Binding-site contacts:
Ligand atom C7 contacts residue ASN1098 of chain 1.B at 3.3 Å.
Ligand atom N2 contacts residue THR1100 of chain 1.B at 4.2 Å.
Ligand atom O7 contacts residue ASN1098 of chain 1.B at 3.4 Å (h-bond).
Ligand atom C1 contacts residue PHE1103 of chain 1.B at 4.5 Å (hydrophobic).
Ligand atom C1 contacts residue HIS1101 of chain 1.B at 4.2 Å.
Ligand atom O5 contacts residue HIS1101 of chain 1.B at 4.4 Å.
Ligand atom O5 contacts residue ASN1098 of chain 1.B at 2.4 Å (h-bond).
Ligand atom C3 contacts residue HIS1101 of chain 1.B at 4.0 Å.
Ligand atom C7 contacts residue HIS1101 of chain 1.B at 3.5 Å.
Ligand atom C2 contacts residue ASN1098 of chain 1.B at 2.5 Å.
Ligand atom C1 contacts residue ASN1098 of chain 1.B at 1.4 Å.
Ligand atom C5 contacts residue HIS1101 of chain 1.B at 3.8 Å.
Ligand atom C8 contacts residue ASN1098 of chain 1.B at 3.3 Å.
Ligand atom O4 contacts residue HIS1101 of chain 1.B at 3.8 Å.
Ligand atom C8 contacts residue HIS1101 of chain 1.B at 3.5 Å.
Ligand atom C5 contacts residue ASN1098 of chain 1.B at 3.7 Å.
Ligand atom C8 contacts residue THR1100 of chain 1.B at 4.3 Å.
Ligand atom C6 contacts residue PHE1103 of chain 1.B at 3.7 Å (hydrophobic).
Ligand atom N2 contacts residue HIS1101 of chain 1.B at 4.5 Å.
Ligand atom O7 contacts residue HIS1101 of chain 1.B at 3.3 Å (h-bond).
Ligand atom C5 contacts residue PHE1103 of chain 1.B at 4.1 Å (hydrophobic).
Ligand atom C4 contacts residue ASN1098 of chain 1.B at 4.2 Å.
Ligand atom C3 contacts residue ASN1098 of chain 1.B at 3.8 Å.
Ligand atom C4 contacts residue HIS1101 of chain 1.B at 4.2 Å.
Ligand atom O5 contacts residue PHE1103 of chain 1.B at 3.8 Å.
Ligand atom N2 contacts residue ASN1098 of chain 1.B at 2.9 Å (h-bond).

This small molecule binds to this protein.
Small molecule (SMILES): CC(=O)N[C@H]1[C@H](O[C@H]2[C@H](O)[C@@H](NC(C)=O)CO[C@@H]2CO)O[C@H](CO)[C@@H](O)[C@@H]1O

Sequence of chain 1.B:
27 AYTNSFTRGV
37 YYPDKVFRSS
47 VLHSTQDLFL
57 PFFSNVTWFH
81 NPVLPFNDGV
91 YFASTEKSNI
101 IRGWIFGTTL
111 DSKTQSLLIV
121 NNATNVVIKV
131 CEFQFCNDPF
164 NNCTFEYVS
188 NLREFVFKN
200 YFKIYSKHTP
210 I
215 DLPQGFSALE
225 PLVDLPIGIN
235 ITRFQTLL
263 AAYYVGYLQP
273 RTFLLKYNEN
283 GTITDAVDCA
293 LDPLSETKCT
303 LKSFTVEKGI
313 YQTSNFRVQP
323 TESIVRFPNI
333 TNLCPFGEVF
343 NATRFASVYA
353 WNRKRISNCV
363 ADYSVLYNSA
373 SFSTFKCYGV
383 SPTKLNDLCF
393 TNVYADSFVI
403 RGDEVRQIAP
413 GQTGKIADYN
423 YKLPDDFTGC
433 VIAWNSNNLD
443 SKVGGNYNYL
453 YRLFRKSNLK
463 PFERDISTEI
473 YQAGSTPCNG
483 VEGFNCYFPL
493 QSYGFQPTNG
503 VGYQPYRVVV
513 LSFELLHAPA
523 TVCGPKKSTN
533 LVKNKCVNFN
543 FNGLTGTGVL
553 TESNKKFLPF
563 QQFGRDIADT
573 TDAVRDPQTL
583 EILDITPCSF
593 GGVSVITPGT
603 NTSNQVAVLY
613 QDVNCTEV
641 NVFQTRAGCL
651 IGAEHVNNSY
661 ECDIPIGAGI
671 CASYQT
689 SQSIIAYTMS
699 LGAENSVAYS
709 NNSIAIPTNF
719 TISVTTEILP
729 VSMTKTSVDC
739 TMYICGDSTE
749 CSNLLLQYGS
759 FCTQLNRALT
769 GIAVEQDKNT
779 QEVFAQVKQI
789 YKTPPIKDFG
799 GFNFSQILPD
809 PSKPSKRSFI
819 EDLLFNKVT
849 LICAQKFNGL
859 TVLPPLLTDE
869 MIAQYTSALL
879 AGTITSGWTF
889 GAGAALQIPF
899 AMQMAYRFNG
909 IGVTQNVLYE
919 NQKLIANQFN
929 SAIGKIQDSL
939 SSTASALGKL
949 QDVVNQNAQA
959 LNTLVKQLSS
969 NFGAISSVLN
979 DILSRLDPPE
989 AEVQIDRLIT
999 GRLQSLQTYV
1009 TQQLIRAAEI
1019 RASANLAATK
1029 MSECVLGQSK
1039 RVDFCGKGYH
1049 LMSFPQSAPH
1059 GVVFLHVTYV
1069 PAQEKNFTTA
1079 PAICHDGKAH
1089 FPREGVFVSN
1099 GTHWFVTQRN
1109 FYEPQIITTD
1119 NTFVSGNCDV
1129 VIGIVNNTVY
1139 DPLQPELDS